A small-molecule ligand and the protein it binds are described below.
Small molecule (SMILES): CC(=O)N[C@@H]1[C@@H](O)[C@H](O)[C@@H](CO)O[C@H]1O

Sequence of chain 1.A:
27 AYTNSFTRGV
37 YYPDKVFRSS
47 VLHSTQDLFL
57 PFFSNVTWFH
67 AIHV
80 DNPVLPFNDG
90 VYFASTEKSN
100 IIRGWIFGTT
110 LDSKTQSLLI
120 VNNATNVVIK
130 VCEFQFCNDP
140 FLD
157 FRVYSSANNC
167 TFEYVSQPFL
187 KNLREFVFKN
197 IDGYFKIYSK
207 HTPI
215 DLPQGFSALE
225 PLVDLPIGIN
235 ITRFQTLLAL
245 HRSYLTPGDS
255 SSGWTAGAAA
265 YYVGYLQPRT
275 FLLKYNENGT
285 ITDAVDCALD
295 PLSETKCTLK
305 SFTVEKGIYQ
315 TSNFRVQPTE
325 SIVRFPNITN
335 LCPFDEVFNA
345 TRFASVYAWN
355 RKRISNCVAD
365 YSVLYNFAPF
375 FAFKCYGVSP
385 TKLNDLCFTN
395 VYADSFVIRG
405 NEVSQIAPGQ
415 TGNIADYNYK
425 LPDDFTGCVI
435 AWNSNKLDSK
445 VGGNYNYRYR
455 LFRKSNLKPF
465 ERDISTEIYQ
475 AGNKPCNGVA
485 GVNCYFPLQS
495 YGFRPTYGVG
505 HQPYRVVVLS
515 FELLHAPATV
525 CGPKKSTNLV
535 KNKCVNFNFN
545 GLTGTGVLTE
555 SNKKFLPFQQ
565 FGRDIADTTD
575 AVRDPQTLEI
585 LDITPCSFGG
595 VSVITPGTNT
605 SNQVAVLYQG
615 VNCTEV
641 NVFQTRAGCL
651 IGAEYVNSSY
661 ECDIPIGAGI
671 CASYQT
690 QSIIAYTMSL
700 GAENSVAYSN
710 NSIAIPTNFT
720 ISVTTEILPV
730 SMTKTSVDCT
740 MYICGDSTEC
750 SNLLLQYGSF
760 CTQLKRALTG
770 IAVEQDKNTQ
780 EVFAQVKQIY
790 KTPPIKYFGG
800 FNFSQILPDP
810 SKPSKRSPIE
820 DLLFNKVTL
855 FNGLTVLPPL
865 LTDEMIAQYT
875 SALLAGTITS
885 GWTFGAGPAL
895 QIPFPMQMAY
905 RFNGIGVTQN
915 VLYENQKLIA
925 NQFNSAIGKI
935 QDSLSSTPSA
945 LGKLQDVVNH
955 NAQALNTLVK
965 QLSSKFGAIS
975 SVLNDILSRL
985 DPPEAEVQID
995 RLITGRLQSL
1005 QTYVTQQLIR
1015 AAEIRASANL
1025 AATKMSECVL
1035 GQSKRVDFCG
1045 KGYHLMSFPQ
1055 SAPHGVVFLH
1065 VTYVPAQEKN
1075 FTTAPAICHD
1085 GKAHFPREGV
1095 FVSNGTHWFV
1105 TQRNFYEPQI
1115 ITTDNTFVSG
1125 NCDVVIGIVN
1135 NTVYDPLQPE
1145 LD

Binding-site contacts:
Ligand atom O6 contacts residue ASN165 of chain 1.A at 2.9 Å (h-bond).
Ligand atom C1 contacts residue SER112 of chain 1.A at 3.5 Å.
Ligand atom C2 contacts residue SER112 of chain 1.A at 3.9 Å.
Ligand atom C6 contacts residue ASN165 of chain 1.A at 3.1 Å.
Ligand atom N2 contacts residue LYS113 of chain 1.A at 4.0 Å.
Ligand atom O7 contacts residue LYS113 of chain 1.A at 3.1 Å.
Ligand atom O5 contacts residue ASN165 of chain 1.A at 2.9 Å (h-bond).
Ligand atom C7 contacts residue LYS113 of chain 1.A at 3.2 Å.
Ligand atom C1 contacts residue GLU132 of chain 1.A at 4.5 Å.
Ligand atom C8 contacts residue ASP111 of chain 1.A at 4.0 Å.
Ligand atom C8 contacts residue LYS113 of chain 1.A at 3.1 Å.
Ligand atom C8 contacts residue SER112 of chain 1.A at 3.3 Å.
Ligand atom C1 contacts residue ASN165 of chain 1.A at 3.9 Å.
Ligand atom C7 contacts residue SER112 of chain 1.A at 3.2 Å.
Ligand atom C5 contacts residue ASN165 of chain 1.A at 3.4 Å.
Ligand atom O7 contacts residue SER112 of chain 1.A at 3.5 Å.
Ligand atom N2 contacts residue SER112 of chain 1.A at 3.1 Å.